Sequence of chain 1.A:
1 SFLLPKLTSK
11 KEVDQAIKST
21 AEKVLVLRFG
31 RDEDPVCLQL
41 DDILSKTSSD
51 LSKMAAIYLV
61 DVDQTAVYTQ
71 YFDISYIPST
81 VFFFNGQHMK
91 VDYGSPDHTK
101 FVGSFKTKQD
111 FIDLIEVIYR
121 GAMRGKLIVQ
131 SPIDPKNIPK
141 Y

Binding-site contacts:
Ligand atom O3 contacts residue HIS98 of chain 1.A at 3.1 Å (h-bond).
Ligand atom O2 contacts residue HIS98 of chain 1.A at 2.9 Å.
Ligand atom O3 contacts residue SER95 of chain 1.A at 4.2 Å.
Ligand atom O3 contacts residue ASP92 of chain 1.A at 4.2 Å.
Ligand atom C3 contacts residue HIS98 of chain 1.A at 4.0 Å.
Ligand atom C2 contacts residue HIS98 of chain 1.A at 3.8 Å.

A protein and the small-molecule ligand that binds it are described below.
Small molecule (SMILES): OC[C@H]1O[C@@](CO)(O[C@H]2O[C@H](CO)[C@@H](O)[C@H](O)[C@H]2O)[C@@H](O)[C@@H]1O